Binding-site contacts:
Ligand atom O3 contacts residue ASP91 of chain 9.C at 3.5 Å.
Ligand atom C5 contacts residue GLY282 of chain 9.A at 3.8 Å.
Ligand atom C11 contacts residue GLY234 of chain 9.C at 3.8 Å.
Ligand atom C10 contacts residue ASN275 of chain 9.A at 3.3 Å.
Ligand atom O2 contacts residue PRO274 of chain 9.A at 3.4 Å.
Ligand atom N5 contacts residue PRO231 of chain 9.C at 3.0 Å (h-bond).
Ligand atom O6 contacts residue PRO274 of chain 9.A at 3.6 Å.
Ligand atom C1 contacts residue ARG104 of chain 9.C at 3.8 Å.
Ligand atom C1 contacts residue ASN283 of chain 9.A at 3.4 Å.
Ligand atom O5 contacts residue ASN283 of chain 9.A at 3.7 Å.
Ligand atom C5 contacts residue ASN275 of chain 9.A at 3.5 Å.
Ligand atom O10 contacts residue ARG270 of chain 9.A at 3.6 Å.
Ligand atom C11 contacts residue ASP232 of chain 9.C at 3.6 Å.
Ligand atom C2 contacts residue ASP91 of chain 9.C at 3.2 Å.
Ligand atom C11 contacts residue ILE233 of chain 9.C at 3.6 Å (hydrophobic).
Ligand atom C3 contacts residue ARG104 of chain 9.C at 3.8 Å.
Ligand atom O10 contacts residue ASN275 of chain 9.A at 3.0 Å (h-bond).
Ligand atom O2 contacts residue ASP91 of chain 9.C at 2.5 Å (salt-bridge).
Ligand atom N5 contacts residue ASN275 of chain 9.A at 3.4 Å (h-bond).
Ligand atom O6 contacts residue ALA273 of chain 9.A at 3.7 Å.
Ligand atom O6 contacts residue ASN283 of chain 9.A at 3.0 Å (h-bond).
Ligand atom O4 contacts residue PRO231 of chain 9.C at 3.9 Å.
Ligand atom C4 contacts residue ASP232 of chain 9.C at 3.4 Å.
Ligand atom C5 contacts residue PRO274 of chain 9.A at 3.9 Å (hydrophobic).
Ligand atom C6 contacts residue GLY282 of chain 9.A at 3.6 Å.
Ligand atom O4 contacts residue ASP232 of chain 9.C at 2.8 Å (salt-bridge).
Ligand atom C10 contacts residue PRO231 of chain 9.C at 3.8 Å (hydrophobic).
Ligand atom C5 contacts residue PRO231 of chain 9.C at 3.7 Å (hydrophobic).
Ligand atom C4 contacts residue PRO231 of chain 9.C at 3.6 Å (hydrophobic).
Ligand atom C4 contacts residue ASN275 of chain 9.A at 3.7 Å.
Ligand atom O1B contacts residue ARG104 of chain 9.C at 3.0 Å (salt-bridge).
Ligand atom C6 contacts residue ALA273 of chain 9.A at 3.8 Å (hydrophobic).
Ligand atom O6 contacts residue GLY282 of chain 9.A at 3.5 Å.
Ligand atom C11 contacts residue PRO231 of chain 9.C at 3.5 Å (hydrophobic).
Ligand atom C5 contacts residue ASN283 of chain 9.A at 3.8 Å.
Ligand atom O7 contacts residue PRO274 of chain 9.A at 3.6 Å.
Ligand atom O4 contacts residue ASN275 of chain 9.A at 3.0 Å (h-bond).
Ligand atom O4 contacts residue ARG95 of chain 9.C at 3.5 Å.
Ligand atom C6 contacts residue ASN283 of chain 9.A at 3.8 Å.
Ligand atom O2 contacts residue GLY282 of chain 9.A at 3.8 Å.

Sequence of chain 9.C:
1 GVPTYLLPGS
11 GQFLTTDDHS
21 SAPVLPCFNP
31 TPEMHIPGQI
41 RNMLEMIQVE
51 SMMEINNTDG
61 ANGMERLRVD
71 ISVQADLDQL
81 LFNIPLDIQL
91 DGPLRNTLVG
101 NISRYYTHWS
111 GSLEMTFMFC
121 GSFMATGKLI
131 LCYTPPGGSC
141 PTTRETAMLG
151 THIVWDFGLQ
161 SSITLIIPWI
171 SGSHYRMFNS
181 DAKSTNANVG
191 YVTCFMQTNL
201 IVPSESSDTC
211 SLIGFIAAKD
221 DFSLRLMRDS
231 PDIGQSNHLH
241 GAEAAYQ

Sequence of chain 9.A:
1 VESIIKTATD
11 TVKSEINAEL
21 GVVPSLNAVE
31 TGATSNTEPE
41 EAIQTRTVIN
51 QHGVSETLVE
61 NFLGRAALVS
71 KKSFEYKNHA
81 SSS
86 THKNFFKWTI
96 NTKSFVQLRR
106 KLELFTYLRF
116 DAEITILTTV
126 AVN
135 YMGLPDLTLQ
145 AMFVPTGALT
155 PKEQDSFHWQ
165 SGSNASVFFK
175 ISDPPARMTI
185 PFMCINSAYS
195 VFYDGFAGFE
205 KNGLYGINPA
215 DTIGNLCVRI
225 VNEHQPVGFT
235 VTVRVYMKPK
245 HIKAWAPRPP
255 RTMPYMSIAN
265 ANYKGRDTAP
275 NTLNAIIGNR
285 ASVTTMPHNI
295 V

A protein and the small-molecule ligand that binds it are described below.
Small molecule (SMILES): CC(=O)N[C@@H]1[C@@H](O)[C@H](O[C@@H]2O[C@H](CO)[C@H](O)[C@H](O[C@]3(C(=O)O)C[C@H](O)[C@@H](NC(C)=O)[C@H]([C@H](O)[C@H](O)CO)O3)[C@H]2O)[C@@H](CO)O[C@H]1O